This small molecule binds to this protein.
Small molecule (SMILES): OC[C@H]1O[C@@H](O)[C@H](O)[C@@H](O)[C@@H]1O

Binding-site contacts:
Ligand atom O3 contacts residue TRP46 of chain 1.A at 4.3 Å.
Ligand atom O3 contacts residue ASN28 of chain 1.A at 4.4 Å.
Ligand atom C5 contacts residue TRP46 of chain 1.A at 3.5 Å (hydrophobic).
Ligand atom C6 contacts residue ALA45 of chain 1.A at 4.1 Å (hydrophobic).
Ligand atom C6 contacts residue TRP46 of chain 1.A at 3.7 Å (hydrophobic).
Ligand atom C2 contacts residue TRP46 of chain 1.A at 4.0 Å (hydrophobic).
Ligand atom C3 contacts residue TRP46 of chain 1.A at 3.8 Å (hydrophobic).
Ligand atom O2 contacts residue ASN28 of chain 1.A at 4.3 Å.
Ligand atom O2 contacts residue TRP46 of chain 1.A at 3.9 Å.
Ligand atom C5 contacts residue GLN44 of chain 1.A at 4.5 Å.
Ligand atom O5 contacts residue TRP46 of chain 1.A at 3.9 Å.
Ligand atom O4 contacts residue GLU47 of chain 1.A at 2.5 Å (salt-bridge).
Ligand atom O4 contacts residue TRP46 of chain 1.A at 3.0 Å (h-bond).
Ligand atom C4 contacts residue GLU47 of chain 1.A at 3.6 Å.
Ligand atom C1 contacts residue TRP46 of chain 1.A at 3.8 Å (hydrophobic).
Ligand atom O3 contacts residue SER40 of chain 1.A at 3.4 Å (h-bond).
Ligand atom O3 contacts residue GLU47 of chain 1.A at 2.4 Å (salt-bridge).
Ligand atom C6 contacts residue GLN44 of chain 1.A at 4.2 Å.
Ligand atom O6 contacts residue ALA45 of chain 1.A at 4.5 Å.
Ligand atom O4 contacts residue ALA45 of chain 1.A at 3.6 Å (h-bond).
Ligand atom O4 contacts residue GLN44 of chain 1.A at 3.2 Å.
Ligand atom O6 contacts residue GLN44 of chain 1.A at 3.1 Å (h-bond).
Ligand atom C4 contacts residue GLN44 of chain 1.A at 3.8 Å.
Ligand atom O1 contacts residue TRP46 of chain 1.A at 4.2 Å.
Ligand atom C4 contacts residue TRP46 of chain 1.A at 3.8 Å (hydrophobic).
Ligand atom C3 contacts residue GLU47 of chain 1.A at 3.4 Å.

Sequence of chain 1.A:
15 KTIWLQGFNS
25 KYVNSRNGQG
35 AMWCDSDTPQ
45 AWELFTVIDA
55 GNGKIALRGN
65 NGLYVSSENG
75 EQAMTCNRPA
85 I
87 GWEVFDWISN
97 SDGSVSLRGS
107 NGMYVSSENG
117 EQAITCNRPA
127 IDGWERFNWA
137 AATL